This small molecule binds to this protein.
Small molecule (SMILES): COc1ccc(NC(=O)N2CCN(C(=O)c3ccco3)CC2)cc1

Binding-site contacts:
Ligand atom C6 contacts residue ILE112 of chain 1.A at 4.1 Å (hydrophobic).
Ligand atom O2 contacts residue ILE112 of chain 1.A at 3.5 Å.
Ligand atom C16 contacts residue PRO53 of chain 1.A at 3.2 Å (hydrophobic).
Ligand atom C8 contacts residue ILE112 of chain 1.A at 3.5 Å (hydrophobic).
Ligand atom C11 contacts residue PRO106 of chain 1.A at 3.9 Å (hydrophobic).
Ligand atom C4 contacts residue PRO53 of chain 1.A at 4.2 Å (hydrophobic).
Ligand atom C10 contacts residue ILE112 of chain 1.A at 4.0 Å (hydrophobic).
Ligand atom C6 contacts residue TYR59 of chain 1.A at 3.6 Å (hydrophobic).
Ligand atom C15 contacts residue PRO53 of chain 1.A at 3.0 Å (hydrophobic).
Ligand atom N1 contacts residue VAL54 of chain 1.A at 3.5 Å.
Ligand atom C11 contacts residue SER110 of chain 1.A at 3.6 Å.
Ligand atom O2 contacts residue SER101 of chain 1.A at 2.8 Å (h-bond).
Ligand atom C11 contacts residue THR105 of chain 1.A at 3.6 Å.
Ligand atom C9 contacts residue TYR104 of chain 1.A at 3.9 Å (hydrophobic).
Ligand atom C10 contacts residue SER101 of chain 1.A at 3.8 Å.
Ligand atom C6 contacts residue VAL54 of chain 1.A at 4.1 Å (hydrophobic).
Ligand atom C13 contacts residue PHE50 of chain 1.A at 3.9 Å (hydrophobic).
Ligand atom O3 contacts residue TYR104 of chain 1.A at 3.8 Å.
Ligand atom C14 contacts residue VAL54 of chain 1.A at 3.9 Å (hydrophobic).
Ligand atom N contacts residue PRO49 of chain 1.A at 2.7 Å (h-bond).
Ligand atom C8 contacts residue SER101 of chain 1.A at 3.8 Å.
Ligand atom N2 contacts residue ILE112 of chain 1.A at 4.0 Å.
Ligand atom C15 contacts residue PRO49 of chain 1.A at 3.9 Å (hydrophobic).
Ligand atom C7 contacts residue TYR104 of chain 1.A at 4.0 Å (hydrophobic).
Ligand atom C15 contacts residue GLN52 of chain 1.A at 3.6 Å.
Ligand atom O2 contacts residue PHE50 of chain 1.A at 3.6 Å.
Ligand atom C9 contacts residue ILE112 of chain 1.A at 3.6 Å (hydrophobic).
Ligand atom C13 contacts residue VAL54 of chain 1.A at 3.6 Å (hydrophobic).
Ligand atom C16 contacts residue GLN52 of chain 1.A at 4.0 Å.
Ligand atom C4 contacts residue PRO49 of chain 1.A at 3.4 Å (hydrophobic).
Ligand atom C14 contacts residue ILE112 of chain 1.A at 4.1 Å (hydrophobic).
Ligand atom C7 contacts residue VAL54 of chain 1.A at 3.9 Å (hydrophobic).
Ligand atom C14 contacts residue PRO49 of chain 1.A at 3.3 Å (hydrophobic).
Ligand atom C5 contacts residue PRO49 of chain 1.A at 3.8 Å (hydrophobic).
Ligand atom C5 contacts residue VAL54 of chain 1.A at 3.9 Å (hydrophobic).
Ligand atom C10 contacts residue THR105 of chain 1.A at 3.8 Å.
Ligand atom N1 contacts residue PRO49 of chain 1.A at 4.0 Å.
Ligand atom C12 contacts residue ILE112 of chain 1.A at 4.0 Å (hydrophobic).
Ligand atom O1 contacts residue TYR59 of chain 1.A at 3.5 Å.
Ligand atom O3 contacts residue ILE112 of chain 1.A at 3.6 Å.

Sequence of chain 1.A:
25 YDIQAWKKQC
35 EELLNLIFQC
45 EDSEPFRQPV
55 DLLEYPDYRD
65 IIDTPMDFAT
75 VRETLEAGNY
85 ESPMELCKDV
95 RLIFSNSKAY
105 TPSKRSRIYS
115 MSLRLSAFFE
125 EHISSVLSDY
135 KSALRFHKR